Binding-site contacts:
Ligand atom C2 contacts residue LEU169 of chain 1.B at 4.0 Å (hydrophobic).
Ligand atom O1 contacts residue ASP143 of chain 1.B at 4.5 Å.
Ligand atom C2 contacts residue GLN76 of chain 1.B at 4.1 Å.
Ligand atom C2 contacts residue PQQ1 of chain 1.L at 4.3 Å.
Ligand atom O3 contacts residue ASP143 of chain 1.B at 4.3 Å.
Ligand atom C3 contacts residue PQQ1 of chain 1.L at 4.4 Å.
Ligand atom C6 contacts residue TRP346 of chain 1.B at 3.8 Å (hydrophobic).
Ligand atom O2 contacts residue GLN76 of chain 1.B at 2.9 Å (h-bond).
Ligand atom O5 contacts residue GLN168 of chain 1.B at 4.2 Å.
Ligand atom C6 contacts residue PQQ1 of chain 1.L at 4.1 Å.
Ligand atom O4 contacts residue TYR343 of chain 1.B at 4.0 Å.
Ligand atom C4 contacts residue LEU169 of chain 1.B at 4.2 Å (hydrophobic).
Ligand atom C2 contacts residue ASP143 of chain 1.B at 3.5 Å.
Ligand atom O6 contacts residue LEU169 of chain 1.B at 4.3 Å.
Ligand atom O2 contacts residue HIS144 of chain 1.B at 3.6 Å (h-bond).
Ligand atom C1 contacts residue GLN168 of chain 1.B at 3.7 Å.
Ligand atom O5 contacts residue ARG228 of chain 1.B at 4.5 Å.
Ligand atom O1 contacts residue PQQ1 of chain 1.L at 3.3 Å (h-bond).
Ligand atom O1 contacts residue GLN168 of chain 1.B at 2.6 Å (h-bond).
Ligand atom C2 contacts residue GLN168 of chain 1.B at 3.8 Å.
Ligand atom O6 contacts residue TRP346 of chain 1.B at 3.8 Å.
Ligand atom O3 contacts residue GLN76 of chain 1.B at 3.9 Å.
Ligand atom C3 contacts residue LEU169 of chain 1.B at 4.5 Å (hydrophobic).
Ligand atom O2 contacts residue ASP143 of chain 1.B at 2.5 Å (salt-bridge).
Ligand atom C1 contacts residue HIS144 of chain 1.B at 3.8 Å.
Ligand atom O5 contacts residue PQQ1 of chain 1.L at 3.8 Å.
Ligand atom C1 contacts residue ARG228 of chain 1.B at 4.1 Å.
Ligand atom O1 contacts residue ARG228 of chain 1.B at 2.9 Å (salt-bridge).
Ligand atom C5 contacts residue TYR343 of chain 1.B at 4.3 Å (hydrophobic).
Ligand atom C6 contacts residue TYR343 of chain 1.B at 3.6 Å (hydrophobic).
Ligand atom O5 contacts residue LEU169 of chain 1.B at 4.5 Å.
Ligand atom C1 contacts residue PQQ1 of chain 1.L at 3.2 Å.
Ligand atom O3 contacts residue LEU169 of chain 1.B at 4.2 Å.
Ligand atom O1 contacts residue HIS144 of chain 1.B at 2.8 Å (h-bond).
Ligand atom O2 contacts residue GLN168 of chain 1.B at 4.1 Å.
Ligand atom O2 contacts residue PQQ1 of chain 1.L at 3.9 Å.
Ligand atom O6 contacts residue TYR343 of chain 1.B at 4.3 Å.
Ligand atom C2 contacts residue HIS144 of chain 1.B at 4.1 Å.
Ligand atom C3 contacts residue GLN76 of chain 1.B at 4.0 Å.
Ligand atom C5 contacts residue PQQ1 of chain 1.L at 3.7 Å.

Sequence of chain 1.B:
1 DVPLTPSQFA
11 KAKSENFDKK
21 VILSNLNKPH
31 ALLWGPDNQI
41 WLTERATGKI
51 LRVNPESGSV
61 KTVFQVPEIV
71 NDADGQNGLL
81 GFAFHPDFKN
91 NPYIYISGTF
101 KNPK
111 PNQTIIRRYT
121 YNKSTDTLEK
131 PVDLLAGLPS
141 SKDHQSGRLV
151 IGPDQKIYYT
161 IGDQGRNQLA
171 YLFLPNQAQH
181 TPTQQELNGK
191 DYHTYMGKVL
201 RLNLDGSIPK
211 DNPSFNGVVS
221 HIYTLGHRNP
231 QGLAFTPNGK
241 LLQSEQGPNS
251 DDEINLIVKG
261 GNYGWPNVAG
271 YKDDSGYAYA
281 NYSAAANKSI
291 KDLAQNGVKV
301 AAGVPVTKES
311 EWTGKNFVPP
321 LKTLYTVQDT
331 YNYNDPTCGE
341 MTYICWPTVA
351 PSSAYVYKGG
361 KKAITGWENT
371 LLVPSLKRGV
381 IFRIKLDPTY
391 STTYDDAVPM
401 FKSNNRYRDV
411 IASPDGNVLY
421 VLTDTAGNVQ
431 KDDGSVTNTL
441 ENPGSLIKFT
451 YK

A protein and the small-molecule ligand that binds it are described below.
Small molecule (SMILES): OC[C@H]1O[C@@H](O)[C@H](O)[C@@H](O)[C@@H]1O